Sequence of chain 1.A:
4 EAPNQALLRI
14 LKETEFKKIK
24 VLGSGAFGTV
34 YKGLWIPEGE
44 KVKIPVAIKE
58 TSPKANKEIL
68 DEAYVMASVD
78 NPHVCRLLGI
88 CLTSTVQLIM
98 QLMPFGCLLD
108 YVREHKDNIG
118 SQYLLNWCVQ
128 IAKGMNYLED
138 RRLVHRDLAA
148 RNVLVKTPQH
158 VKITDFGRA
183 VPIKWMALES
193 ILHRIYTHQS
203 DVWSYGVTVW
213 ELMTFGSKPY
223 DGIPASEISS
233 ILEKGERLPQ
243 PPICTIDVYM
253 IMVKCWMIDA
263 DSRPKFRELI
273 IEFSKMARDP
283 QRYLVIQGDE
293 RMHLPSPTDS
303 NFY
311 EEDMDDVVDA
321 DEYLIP

This small molecule binds to this protein.
Small molecule (SMILES): CN1CCN(c2ccc(NC(=O)c3c(NCCc4ccc(Cl)cc4)cc[nH]c3=O)cc2)CC1

Binding-site contacts:
Ligand atom N21 contacts residue MET100 of chain 1.A at 3.8 Å.
Ligand atom C19 contacts residue LEU151 of chain 1.A at 3.5 Å (hydrophobic).
Ligand atom N14 contacts residue MET100 of chain 1.A at 3.7 Å.
Ligand atom C29 contacts residue VAL33 of chain 1.A at 3.5 Å (hydrophobic).
Ligand atom O24 contacts residue LEU99 of chain 1.A at 3.8 Å.
Ligand atom CL contacts residue MET97 of chain 1.A at 3.7 Å.
Ligand atom O24 contacts residue ALA50 of chain 1.A at 3.6 Å.
Ligand atom C12 contacts residue PRO101 of chain 1.A at 3.8 Å (hydrophobic).
Ligand atom C23 contacts residue GLN98 of chain 1.A at 3.8 Å.
Ligand atom CL contacts residue ALA50 of chain 1.A at 3.4 Å.
Ligand atom N14 contacts residue LEU25 of chain 1.A at 3.6 Å.
Ligand atom CL contacts residue LEU95 of chain 1.A at 3.0 Å.
Ligand atom N21 contacts residue ALA50 of chain 1.A at 3.3 Å.
Ligand atom C31 contacts residue LYS52 of chain 1.A at 3.5 Å.
Ligand atom C1 contacts residue GLU111 of chain 1.A at 3.8 Å.
Ligand atom N21 contacts residue GLN98 of chain 1.A at 2.8 Å (h-bond).
Ligand atom O24 contacts residue GLN98 of chain 1.A at 3.8 Å.
Ligand atom C13 contacts residue PRO101 of chain 1.A at 3.2 Å (hydrophobic).
Ligand atom C31 contacts residue MET97 of chain 1.A at 3.5 Å (hydrophobic).
Ligand atom C33 contacts residue MET97 of chain 1.A at 3.9 Å (hydrophobic).
Ligand atom C20 contacts residue LEU151 of chain 1.A at 3.9 Å (hydrophobic).
Ligand atom C12 contacts residue MET100 of chain 1.A at 3.2 Å (hydrophobic).
Ligand atom C20 contacts residue GLN98 of chain 1.A at 3.5 Å.
Ligand atom C32 contacts residue MET97 of chain 1.A at 3.1 Å (hydrophobic).
Ligand atom C23 contacts residue ALA50 of chain 1.A at 3.5 Å (hydrophobic).
Ligand atom C12 contacts residue GLY103 of chain 1.A at 3.7 Å.
Ligand atom O24 contacts residue MET100 of chain 1.A at 2.9 Å (h-bond).
Ligand atom C23 contacts residue MET100 of chain 1.A at 3.8 Å (hydrophobic).
Ligand atom C30 contacts residue VAL33 of chain 1.A at 3.8 Å (hydrophobic).
Ligand atom C20 contacts residue MET97 of chain 1.A at 3.7 Å (hydrophobic).
Ligand atom C32 contacts residue LYS52 of chain 1.A at 3.7 Å.
Ligand atom C12 contacts residue LEU25 of chain 1.A at 3.7 Å (hydrophobic).
Ligand atom C11 contacts residue LEU25 of chain 1.A at 3.7 Å (hydrophobic).
Ligand atom CL contacts residue LYS52 of chain 1.A at 3.5 Å.
Ligand atom C18 contacts residue LEU151 of chain 1.A at 3.6 Å (hydrophobic).
Ligand atom C13 contacts residue GLY103 of chain 1.A at 3.6 Å.
Ligand atom C13 contacts residue LEU25 of chain 1.A at 3.7 Å (hydrophobic).
Ligand atom C10 contacts residue LEU25 of chain 1.A at 3.9 Å (hydrophobic).
Ligand atom C30 contacts residue LYS52 of chain 1.A at 3.7 Å.
Ligand atom C4 contacts residue PHE102 of chain 1.A at 3.8 Å (hydrophobic).